Binding-site contacts:
Ligand atom C5B contacts residue GLU11 of chain 1.K at 3.5 Å.
Ligand atom C2B contacts residue ARG35 of chain 1.L at 3.5 Å.
Ligand atom C9' contacts residue LYS34 of chain 1.L at 3.6 Å.
Ligand atom O3' contacts residue GLY33 of chain 1.L at 3.7 Å.
Ligand atom O3 contacts residue ASN90 of chain 1.K at 3.0 Å (h-bond).
Ligand atom C6 contacts residue GLN56 of chain 1.K at 3.7 Å.
Ligand atom C2 contacts residue ASN90 of chain 1.K at 3.7 Å.
Ligand atom O3' contacts residue TYR12 of chain 1.K at 2.9 Å.
Ligand atom C2B contacts residue TYR12 of chain 1.K at 3.2 Å (hydrophobic).
Ligand atom C4 contacts residue GLU51 of chain 1.K at 3.2 Å.
Ligand atom N4' contacts residue TYR12 of chain 1.K at 3.7 Å.
Ligand atom C9' contacts residue TYR12 of chain 1.K at 3.6 Å (hydrophobic).
Ligand atom C6B contacts residue GLU11 of chain 1.K at 3.2 Å.
Ligand atom C6 contacts residue TRP88 of chain 1.K at 3.4 Å (hydrophobic).
Ligand atom C4 contacts residue TRP88 of chain 1.K at 3.5 Å (hydrophobic).
Ligand atom O6 contacts residue TRP88 of chain 1.K at 3.3 Å.
Ligand atom O1B contacts residue GLU11 of chain 1.K at 2.7 Å (salt-bridge).
Ligand atom C6 contacts residue HIS57 of chain 1.K at 3.5 Å.
Ligand atom O1 contacts residue TRP88 of chain 1.K at 3.5 Å (h-bond).
Ligand atom C2B contacts residue GLU11 of chain 1.K at 3.2 Å.
Ligand atom C3 contacts residue TRP88 of chain 1.K at 3.5 Å (hydrophobic).
Ligand atom O5 contacts residue GLN56 of chain 1.K at 3.3 Å.
Ligand atom O3 contacts residue TRP88 of chain 1.K at 3.6 Å.
Ligand atom C3 contacts residue LYS91 of chain 1.K at 3.3 Å.
Ligand atom O4 contacts residue GLU51 of chain 1.K at 2.6 Å (salt-bridge).
Ligand atom O4 contacts residue LYS91 of chain 1.K at 3.1 Å (salt-bridge).
Ligand atom C2 contacts residue LYS91 of chain 1.K at 3.6 Å.
Ligand atom O2 contacts residue ASN90 of chain 1.K at 3.1 Å (h-bond).
Ligand atom O1B contacts residue TYR12 of chain 1.K at 3.7 Å.
Ligand atom C6B contacts residue TYR12 of chain 1.K at 3.3 Å (hydrophobic).
Ligand atom C7' contacts residue TYR12 of chain 1.K at 3.5 Å (hydrophobic).
Ligand atom O2 contacts residue LYS91 of chain 1.K at 2.9 Å (salt-bridge).
Ligand atom O3 contacts residue GLU51 of chain 1.K at 3.7 Å.
Ligand atom C9' contacts residue GLY33 of chain 1.L at 3.6 Å.
Ligand atom N2' contacts residue TYR12 of chain 1.K at 3.6 Å.
Ligand atom C5 contacts residue TRP88 of chain 1.K at 3.6 Å (hydrophobic).
Ligand atom O4 contacts residue GLN56 of chain 1.K at 3.2 Å.
Ligand atom O3 contacts residue LYS91 of chain 1.K at 2.5 Å (salt-bridge).
Ligand atom O6 contacts residue GLN61 of chain 1.K at 2.8 Å (h-bond).
Ligand atom O6 contacts residue GLN56 of chain 1.K at 3.8 Å.

Sequence of chain 1.L:
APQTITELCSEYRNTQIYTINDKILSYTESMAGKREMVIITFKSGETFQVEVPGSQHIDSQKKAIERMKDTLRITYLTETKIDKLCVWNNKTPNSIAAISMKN

Sequence of chain 1.K:
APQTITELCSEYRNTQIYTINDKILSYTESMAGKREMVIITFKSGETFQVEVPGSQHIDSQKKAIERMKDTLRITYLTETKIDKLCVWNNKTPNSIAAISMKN

A protein and the small-molecule ligand that binds it are described below.
Small molecule (SMILES): O=C(NCCCN1CCOCC1)c1cc(O[C@H]2O[C@H](CO)[C@H](O)[C@H](O)[C@H]2O)cc([N+](=O)[O-])c1